Binding-site contacts:
Ligand atom O2 contacts residue GLY121 of chain 1.C at 3.6 Å.
Ligand atom O4 contacts residue CO1 of chain 1.J at 4.3 Å.
Ligand atom C2 contacts residue VAL120 of chain 1.C at 3.8 Å (hydrophobic).
Ligand atom O1 contacts residue ALA122 of chain 1.C at 3.8 Å.
Ligand atom C2 contacts residue ALA122 of chain 1.C at 4.5 Å (hydrophobic).
Ligand atom C3 contacts residue LEU214 of chain 1.B at 4.0 Å (hydrophobic).
Ligand atom C4 contacts residue HIS47 of chain 1.B at 4.5 Å.
Ligand atom C1 contacts residue ALA123 of chain 1.C at 3.5 Å (hydrophobic).
Ligand atom C3 contacts residue GLY121 of chain 1.C at 4.5 Å.
Ligand atom C4 contacts residue PYR1 of chain 1.I at 4.0 Å.
Ligand atom O1 contacts residue GLY121 of chain 1.C at 4.1 Å.
Ligand atom C4 contacts residue LEU124 of chain 1.C at 4.0 Å (hydrophobic).
Ligand atom O2 contacts residue LEU124 of chain 1.C at 3.8 Å.
Ligand atom O4 contacts residue GLY121 of chain 1.C at 4.2 Å.
Ligand atom C4 contacts residue TRP21 of chain 1.B at 4.4 Å (hydrophobic).
Ligand atom C2 contacts residue GLY121 of chain 1.C at 3.6 Å.
Ligand atom C4 contacts residue VAL120 of chain 1.C at 4.3 Å (hydrophobic).
Ligand atom C2 contacts residue ALA176 of chain 1.B at 3.6 Å (hydrophobic).
Ligand atom C4 contacts residue ARG72 of chain 1.B at 3.6 Å.
Ligand atom C1 contacts residue GLY121 of chain 1.C at 3.7 Å.
Ligand atom O2 contacts residue ALA123 of chain 1.C at 3.1 Å.
Ligand atom O1 contacts residue ALA123 of chain 1.C at 3.1 Å (h-bond).
Ligand atom C3 contacts residue PYR1 of chain 1.I at 3.7 Å.
Ligand atom O4 contacts residue HIS47 of chain 1.B at 3.6 Å.
Ligand atom C1 contacts residue ALA122 of chain 1.C at 3.8 Å (hydrophobic).
Ligand atom C3 contacts residue ALA176 of chain 1.B at 4.5 Å (hydrophobic).
Ligand atom O4 contacts residue ASP44 of chain 1.B at 4.5 Å.
Ligand atom C4 contacts residue GLY121 of chain 1.C at 4.1 Å.
Ligand atom O4 contacts residue VAL120 of chain 1.C at 4.0 Å.
Ligand atom O4 contacts residue ARG72 of chain 1.B at 2.7 Å (salt-bridge).
Ligand atom C3 contacts residue VAL120 of chain 1.C at 4.4 Å (hydrophobic).
Ligand atom O4 contacts residue LEU124 of chain 1.C at 4.5 Å.
Ligand atom O4 contacts residue PYR1 of chain 1.I at 3.5 Å (h-bond).
Ligand atom C2 contacts residue PYR1 of chain 1.I at 4.2 Å.
Ligand atom O2 contacts residue ALA122 of chain 1.C at 3.9 Å.

Sequence of chain 1.C:
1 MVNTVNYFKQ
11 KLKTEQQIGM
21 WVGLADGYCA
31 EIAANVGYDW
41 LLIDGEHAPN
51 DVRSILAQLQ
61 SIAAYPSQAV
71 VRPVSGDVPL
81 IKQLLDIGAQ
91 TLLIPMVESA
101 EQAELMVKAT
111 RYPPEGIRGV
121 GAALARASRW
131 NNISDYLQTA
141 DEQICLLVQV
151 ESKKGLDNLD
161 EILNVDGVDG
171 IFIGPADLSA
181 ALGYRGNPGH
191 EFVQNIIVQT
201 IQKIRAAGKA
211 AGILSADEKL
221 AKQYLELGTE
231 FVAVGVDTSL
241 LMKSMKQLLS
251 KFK

Sequence of chain 1.B:
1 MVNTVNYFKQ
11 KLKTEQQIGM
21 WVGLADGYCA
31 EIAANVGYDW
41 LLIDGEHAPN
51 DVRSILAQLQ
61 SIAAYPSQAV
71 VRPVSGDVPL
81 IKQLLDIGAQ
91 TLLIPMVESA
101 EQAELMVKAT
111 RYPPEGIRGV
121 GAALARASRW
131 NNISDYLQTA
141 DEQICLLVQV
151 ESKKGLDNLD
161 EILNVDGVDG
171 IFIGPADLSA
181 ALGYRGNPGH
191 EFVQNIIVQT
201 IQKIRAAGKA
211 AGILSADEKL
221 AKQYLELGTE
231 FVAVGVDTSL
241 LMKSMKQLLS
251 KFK

A small-molecule ligand and the protein it binds are described below.
Small molecule (SMILES): O=CCCC(=O)O